Sequence of chain 1.B:
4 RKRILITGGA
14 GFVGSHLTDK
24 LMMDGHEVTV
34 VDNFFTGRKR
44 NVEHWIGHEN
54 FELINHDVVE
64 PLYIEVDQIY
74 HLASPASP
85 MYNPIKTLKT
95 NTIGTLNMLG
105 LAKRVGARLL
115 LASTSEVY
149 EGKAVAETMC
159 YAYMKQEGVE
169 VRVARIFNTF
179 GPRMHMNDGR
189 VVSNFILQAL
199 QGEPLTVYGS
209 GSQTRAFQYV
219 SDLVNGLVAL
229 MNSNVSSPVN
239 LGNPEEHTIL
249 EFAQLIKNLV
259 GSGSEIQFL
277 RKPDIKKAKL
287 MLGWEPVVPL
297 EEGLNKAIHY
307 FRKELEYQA

Sequence of chain 1.A:
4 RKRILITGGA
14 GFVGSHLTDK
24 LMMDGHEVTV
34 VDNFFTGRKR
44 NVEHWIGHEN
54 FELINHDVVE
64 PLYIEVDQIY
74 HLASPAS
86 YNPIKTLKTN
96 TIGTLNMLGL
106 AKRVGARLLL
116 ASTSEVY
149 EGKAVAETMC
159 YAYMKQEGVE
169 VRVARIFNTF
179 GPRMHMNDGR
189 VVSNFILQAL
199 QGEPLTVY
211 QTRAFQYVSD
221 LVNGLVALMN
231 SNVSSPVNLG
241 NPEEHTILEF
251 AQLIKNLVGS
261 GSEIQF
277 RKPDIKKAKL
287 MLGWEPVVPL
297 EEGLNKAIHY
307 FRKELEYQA

Binding-site contacts:
Ligand atom N1 contacts residue ASN101 of chain 1.A at 3.7 Å.
Ligand atom O4 contacts residue LEU105 of chain 1.A at 3.4 Å.
Ligand atom O3' contacts residue ILE89 of chain 1.B at 3.5 Å.
Ligand atom O1B contacts residue LYS93 of chain 1.B at 3.0 Å (salt-bridge).
Ligand atom O4D contacts residue GLY104 of chain 1.A at 3.7 Å.
Ligand atom C5 contacts residue GLY104 of chain 1.A at 3.3 Å.
Ligand atom O4 contacts residue ARG108 of chain 1.A at 2.8 Å (salt-bridge).
Ligand atom C2' contacts residue ILE89 of chain 1.B at 3.6 Å (hydrophobic).
Ligand atom O4D contacts residue ASN101 of chain 1.A at 3.1 Å.
Ligand atom O5D contacts residue GLY104 of chain 1.A at 3.5 Å.
Ligand atom C2 contacts residue LEU65 of chain 1.A at 3.6 Å (hydrophobic).
Ligand atom O2A contacts residue TYR161 of chain 1.A at 2.8 Å (h-bond).
Ligand atom C6 contacts residue LEU105 of chain 1.A at 3.6 Å (hydrophobic).
Ligand atom C5 contacts residue LEU105 of chain 1.A at 3.3 Å (hydrophobic).
Ligand atom O3' contacts residue GLN164 of chain 1.A at 3.2 Å (h-bond).
Ligand atom C4D contacts residue ASN101 of chain 1.A at 3.4 Å.
Ligand atom O'P contacts residue ASN87 of chain 1.B at 3.3 Å (h-bond).
Ligand atom O3' contacts residue GLU165 of chain 1.A at 2.4 Å (salt-bridge).
Ligand atom O4 contacts residue LEU65 of chain 1.A at 3.7 Å.
Ligand atom O4' contacts residue GLN164 of chain 1.A at 3.7 Å.
Ligand atom O2' contacts residue LYS107 of chain 1.A at 3.1 Å (salt-bridge).
Ligand atom C3' contacts residue GLU165 of chain 1.A at 3.5 Å.
Ligand atom O2 contacts residue PRO64 of chain 1.A at 3.0 Å.
Ligand atom O2' contacts residue TYR161 of chain 1.A at 3.7 Å.
Ligand atom C1D contacts residue ASN101 of chain 1.A at 3.5 Å.
Ligand atom O5' contacts residue LYS93 of chain 1.B at 3.5 Å (salt-bridge).
Ligand atom O2A contacts residue GLY104 of chain 1.A at 3.6 Å.
Ligand atom O2 contacts residue LEU65 of chain 1.A at 2.9 Å (h-bond).
Ligand atom O2D contacts residue PRO64 of chain 1.A at 3.4 Å.
Ligand atom C6 contacts residue GLY104 of chain 1.A at 3.4 Å.
Ligand atom O'Q contacts residue LYS90 of chain 1.B at 3.7 Å.
Ligand atom C4 contacts residue LEU105 of chain 1.A at 3.4 Å (hydrophobic).
Ligand atom N3 contacts residue TYR66 of chain 1.A at 3.5 Å.
Ligand atom O4 contacts residue TYR66 of chain 1.A at 3.4 Å.
Ligand atom O'Q contacts residue LYS93 of chain 1.B at 3.1 Å (salt-bridge).
Ligand atom C4 contacts residue TYR66 of chain 1.A at 3.6 Å (hydrophobic).
Ligand atom O5' contacts residue ILE89 of chain 1.B at 3.6 Å.
Ligand atom C4 contacts residue LEU65 of chain 1.A at 3.7 Å (hydrophobic).
Ligand atom N3 contacts residue LEU65 of chain 1.A at 2.8 Å (h-bond).
Ligand atom O3D contacts residue ASN101 of chain 1.A at 3.4 Å (h-bond).

The small molecule below binds the protein below.
Small molecule (SMILES): O=C(O)[C@H]1O[C@H](O[P](=O)(O)O[P](=O)(O)OC[C@H]2O[C@@H](n3ccc(=O)[nH]c3=O)[C@H](O)[C@@H]2O)[C@H](O)[C@@H](O)[C@@H]1O